Binding-site contacts:
Ligand atom C2 contacts residue THR116 of chain 30.J at 3.8 Å.
Ligand atom C8 contacts residue THR116 of chain 30.J at 3.8 Å.
Ligand atom N2 contacts residue ASN259 of chain 30.K at 2.9 Å (h-bond).
Ligand atom C5 contacts residue ASN259 of chain 30.K at 3.7 Å.
Ligand atom C6 contacts residue LYS181 of chain 30.J at 4.2 Å.
Ligand atom C7 contacts residue ASN259 of chain 30.K at 3.2 Å.
Ligand atom O5 contacts residue ASN259 of chain 30.K at 2.4 Å (h-bond).
Ligand atom O7 contacts residue ASN259 of chain 30.K at 3.0 Å (h-bond).
Ligand atom C3 contacts residue LYS181 of chain 30.J at 4.4 Å.
Ligand atom C1 contacts residue THR116 of chain 30.J at 4.0 Å.
Ligand atom O5 contacts residue LYS181 of chain 30.J at 4.4 Å.
Ligand atom C5 contacts residue LYS181 of chain 30.J at 3.5 Å.
Ligand atom C3 contacts residue THR116 of chain 30.J at 4.0 Å.
Ligand atom O6 contacts residue LYS181 of chain 30.J at 4.3 Å.
Ligand atom C3 contacts residue ASN259 of chain 30.K at 3.8 Å.
Ligand atom O4 contacts residue LYS181 of chain 30.J at 4.0 Å.
Ligand atom C2 contacts residue ASN259 of chain 30.K at 2.5 Å.
Ligand atom N2 contacts residue THR116 of chain 30.J at 3.0 Å (h-bond).
Ligand atom C4 contacts residue ASN259 of chain 30.K at 4.2 Å.
Ligand atom O3 contacts residue THR116 of chain 30.J at 4.4 Å.
Ligand atom C8 contacts residue ASN259 of chain 30.K at 4.4 Å.
Ligand atom C1 contacts residue ASN259 of chain 30.K at 1.4 Å.
Ligand atom C7 contacts residue THR116 of chain 30.J at 3.8 Å.
Ligand atom C4 contacts residue LYS181 of chain 30.J at 4.2 Å.

Sequence of chain 30.J:
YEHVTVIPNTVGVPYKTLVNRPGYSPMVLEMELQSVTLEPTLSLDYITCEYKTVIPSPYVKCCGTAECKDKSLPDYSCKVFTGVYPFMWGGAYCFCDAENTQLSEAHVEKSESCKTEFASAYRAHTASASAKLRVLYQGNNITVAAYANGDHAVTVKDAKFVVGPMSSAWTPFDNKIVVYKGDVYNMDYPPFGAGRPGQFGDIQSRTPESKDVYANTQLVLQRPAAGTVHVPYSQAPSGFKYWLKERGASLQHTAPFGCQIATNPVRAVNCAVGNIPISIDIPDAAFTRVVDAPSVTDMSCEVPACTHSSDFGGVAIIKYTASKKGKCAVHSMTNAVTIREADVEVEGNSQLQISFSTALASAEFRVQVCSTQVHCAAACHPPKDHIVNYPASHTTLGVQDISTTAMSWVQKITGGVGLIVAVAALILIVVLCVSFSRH

A protein and the small-molecule ligand that binds it are described below.
Small molecule (SMILES): CC(=O)N[C@@H]1[C@@H](O)[C@H](O)[C@@H](CO)O[C@H]1O

Sequence of chain 30.K:
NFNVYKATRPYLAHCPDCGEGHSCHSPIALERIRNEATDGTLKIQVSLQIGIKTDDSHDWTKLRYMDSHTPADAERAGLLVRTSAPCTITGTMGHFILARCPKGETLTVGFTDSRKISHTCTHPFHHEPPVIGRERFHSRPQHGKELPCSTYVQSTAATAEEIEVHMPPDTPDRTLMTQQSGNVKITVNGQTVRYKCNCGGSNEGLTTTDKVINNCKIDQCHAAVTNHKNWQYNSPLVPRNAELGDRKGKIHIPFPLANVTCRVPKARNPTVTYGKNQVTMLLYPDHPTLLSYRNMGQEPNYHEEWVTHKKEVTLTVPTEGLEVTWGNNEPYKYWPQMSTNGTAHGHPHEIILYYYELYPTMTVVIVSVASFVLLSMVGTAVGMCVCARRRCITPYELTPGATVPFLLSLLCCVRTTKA